A small-molecule ligand and the protein it binds are described below.
Small molecule (SMILES): CO[C@@H]1O[C@@H](C)[C@@H](O)[C@@H](O)[C@@H]1O

Binding-site contacts:
Ligand atom C3 contacts residue CA1 of chain 1.F at 3.4 Å.
Ligand atom O2 contacts residue SER22 of chain 1.A at 4.2 Å.
Ligand atom C1 contacts residue SER22 of chain 1.A at 3.4 Å.
Ligand atom O4 contacts residue GLY114 of chain 1.B at 2.6 Å (h-bond).
Ligand atom O2 contacts residue ASP96 of chain 1.A at 2.7 Å (salt-bridge).
Ligand atom C5 contacts residue ALA23 of chain 1.A at 3.9 Å (hydrophobic).
Ligand atom C6 contacts residue GLY114 of chain 1.B at 3.8 Å.
Ligand atom O2 contacts residue SER97 of chain 1.A at 3.3 Å.
Ligand atom C2 contacts residue ASP104 of chain 1.A at 3.3 Å.
Ligand atom C6 contacts residue ALA23 of chain 1.A at 3.6 Å (hydrophobic).
Ligand atom O4 contacts residue CA1 of chain 1.F at 2.5 Å.
Ligand atom O2 contacts residue ASP104 of chain 1.A at 3.2 Å (salt-bridge).
Ligand atom O3 contacts residue ASP101 of chain 1.A at 2.9 Å (salt-bridge).
Ligand atom C3 contacts residue ASP99 of chain 1.A at 3.2 Å.
Ligand atom C3 contacts residue CA1 of chain 1.E at 3.4 Å.
Ligand atom O3 contacts residue ASP104 of chain 1.A at 3.0 Å (salt-bridge).
Ligand atom C2 contacts residue ASP96 of chain 1.A at 3.5 Å.
Ligand atom O5 contacts residue SER22 of chain 1.A at 3.5 Å (h-bond).
Ligand atom O3 contacts residue CA1 of chain 1.E at 2.5 Å.
Ligand atom C2 contacts residue CA1 of chain 1.F at 3.8 Å.
Ligand atom C1 contacts residue ALA23 of chain 1.A at 3.9 Å (hydrophobic).
Ligand atom O4 contacts residue ASN21 of chain 1.A at 3.0 Å (h-bond).
Ligand atom C4 contacts residue CA1 of chain 1.F at 3.4 Å.
Ligand atom O5 contacts residue ALA23 of chain 1.A at 3.0 Å (h-bond).
Ligand atom C3 contacts residue ASP104 of chain 1.A at 3.8 Å.
Ligand atom C2 contacts residue SER22 of chain 1.A at 3.6 Å.
Ligand atom O3 contacts residue ASP99 of chain 1.A at 2.7 Å (salt-bridge).
Ligand atom O4 contacts residue SER22 of chain 1.A at 3.4 Å.
Ligand atom CM contacts residue SER97 of chain 1.A at 4.0 Å.
Ligand atom C4 contacts residue GLY114 of chain 1.B at 3.4 Å.
Ligand atom C1 contacts residue ASP96 of chain 1.A at 3.7 Å.
Ligand atom C4 contacts residue ASP99 of chain 1.A at 4.0 Å.
Ligand atom O2 contacts residue ASP99 of chain 1.A at 3.6 Å.
Ligand atom C6 contacts residue THR45 of chain 1.A at 4.2 Å.
Ligand atom O2 contacts residue CA1 of chain 1.E at 2.5 Å.
Ligand atom O3 contacts residue CA1 of chain 1.F at 2.4 Å.
Ligand atom O4 contacts residue ASP104 of chain 1.A at 3.8 Å.
Ligand atom O2 contacts residue GLU95 of chain 1.A at 3.5 Å (salt-bridge).
Ligand atom O1 contacts residue SER97 of chain 1.A at 3.8 Å.
Ligand atom C2 contacts residue CA1 of chain 1.E at 3.3 Å.

Sequence of chain 1.B:
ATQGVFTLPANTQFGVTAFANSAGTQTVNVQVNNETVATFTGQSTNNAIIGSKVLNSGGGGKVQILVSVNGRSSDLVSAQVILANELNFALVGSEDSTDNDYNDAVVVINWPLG

Sequence of chain 1.A:
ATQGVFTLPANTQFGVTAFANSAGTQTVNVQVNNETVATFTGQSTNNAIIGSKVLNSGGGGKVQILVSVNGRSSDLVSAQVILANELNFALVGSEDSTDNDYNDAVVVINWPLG